The protein below binds the small molecule below.
Small molecule (SMILES): CC(=O)N[C@H]1[C@H](O[C@H]2[C@H](O)[C@@H](NC(C)=O)CO[C@@H]2CO)O[C@H](CO)[C@@H](O)[C@@H]1O

Sequence of chain 3.D:
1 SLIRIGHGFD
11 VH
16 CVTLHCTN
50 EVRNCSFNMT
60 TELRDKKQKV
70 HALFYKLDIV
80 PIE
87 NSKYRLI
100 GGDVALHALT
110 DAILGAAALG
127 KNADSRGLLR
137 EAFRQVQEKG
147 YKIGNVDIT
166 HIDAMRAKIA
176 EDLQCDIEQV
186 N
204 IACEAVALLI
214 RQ

Sequence of chain 3.A:
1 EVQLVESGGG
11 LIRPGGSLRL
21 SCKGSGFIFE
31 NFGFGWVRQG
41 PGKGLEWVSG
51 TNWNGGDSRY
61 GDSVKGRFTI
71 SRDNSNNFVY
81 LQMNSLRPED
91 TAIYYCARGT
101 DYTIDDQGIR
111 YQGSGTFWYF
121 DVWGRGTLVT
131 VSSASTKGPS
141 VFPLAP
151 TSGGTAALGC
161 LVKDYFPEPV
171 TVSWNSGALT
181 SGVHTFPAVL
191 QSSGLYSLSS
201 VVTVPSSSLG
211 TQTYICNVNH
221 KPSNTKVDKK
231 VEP

Binding-site contacts:
Ligand atom C1 contacts residue ASN53 of chain 3.D at 1.5 Å.
Ligand atom C5 contacts residue ASN53 of chain 3.D at 3.5 Å.
Ligand atom O6 contacts residue SER55 of chain 3.D at 3.6 Å.
Ligand atom C6 contacts residue GLU30 of chain 3.A at 4.0 Å.
Ligand atom O7 contacts residue ASN53 of chain 3.D at 4.2 Å.
Ligand atom O6 contacts residue GLU30 of chain 3.A at 4.0 Å.
Ligand atom C8 contacts residue GLU30 of chain 3.A at 2.8 Å.
Ligand atom C7 contacts residue ASN53 of chain 3.D at 3.3 Å.
Ligand atom N2 contacts residue GLU30 of chain 3.A at 3.4 Å (salt-bridge).
Ligand atom O4 contacts residue ASN77 of chain 3.A at 4.0 Å.
Ligand atom C3 contacts residue ASN53 of chain 3.D at 3.9 Å.
Ligand atom O5 contacts residue ASN53 of chain 3.D at 2.1 Å (h-bond).
Ligand atom C7 contacts residue ILE28 of chain 3.A at 4.1 Å (hydrophobic).
Ligand atom O6 contacts residue HIS70 of chain 3.D at 2.7 Å (h-bond).
Ligand atom C5 contacts residue HIS70 of chain 3.D at 4.5 Å.
Ligand atom C7 contacts residue GLU30 of chain 3.A at 3.6 Å.
Ligand atom O7 contacts residue ILE28 of chain 3.A at 4.3 Å.
Ligand atom C6 contacts residue ASN53 of chain 3.D at 4.3 Å.
Ligand atom O6 contacts residue ASN53 of chain 3.D at 3.9 Å.
Ligand atom C8 contacts residue ILE28 of chain 3.A at 3.9 Å (hydrophobic).
Ligand atom N2 contacts residue ASN53 of chain 3.D at 2.3 Å (h-bond).
Ligand atom C2 contacts residue ASN53 of chain 3.D at 2.6 Å.
Ligand atom C8 contacts residue HIS70 of chain 3.D at 3.6 Å.
Ligand atom C6 contacts residue HIS70 of chain 3.D at 3.3 Å.
Ligand atom O3 contacts residue ILE28 of chain 3.A at 3.9 Å.
Ligand atom C8 contacts residue ASN53 of chain 3.D at 3.9 Å.
Ligand atom C4 contacts residue ASN53 of chain 3.D at 4.1 Å.